Sequence of chain 1.C:
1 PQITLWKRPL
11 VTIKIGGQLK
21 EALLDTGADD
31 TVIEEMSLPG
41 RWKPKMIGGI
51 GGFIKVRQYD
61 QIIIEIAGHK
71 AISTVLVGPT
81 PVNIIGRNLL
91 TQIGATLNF

Binding-site contacts:
Ligand atom C1 contacts residue GLY48 of chain 1.C at 3.7 Å.
Ligand atom C29 contacts residue ALA28 of chain 1.D at 3.6 Å (hydrophobic).
Ligand atom C32 contacts residue PRO81 of chain 1.D at 3.3 Å (hydrophobic).
Ligand atom C6 contacts residue ILE50 of chain 1.D at 3.5 Å (hydrophobic).
Ligand atom C36 contacts residue GLY48 of chain 1.C at 3.1 Å.
Ligand atom C36 contacts residue PRO81 of chain 1.D at 3.5 Å (hydrophobic).
Ligand atom C10 contacts residue GLY27 of chain 1.C at 3.5 Å.
Ligand atom O1 contacts residue GLY49 of chain 1.C at 3.7 Å.
Ligand atom C16 contacts residue LEU23 of chain 1.C at 3.5 Å (hydrophobic).
Ligand atom C18 contacts residue ARG8 of chain 1.C at 3.5 Å.
Ligand atom C9 contacts residue ILE84 of chain 1.D at 3.6 Å (hydrophobic).
Ligand atom C31 contacts residue PRO81 of chain 1.D at 3.5 Å (hydrophobic).
Ligand atom C36 contacts residue GLY49 of chain 1.C at 3.1 Å.
Ligand atom C11 contacts residue ASP25 of chain 1.C at 3.4 Å.
Ligand atom O3 contacts residue GLY49 of chain 1.D at 3.4 Å.
Ligand atom C15 contacts residue VAL82 of chain 1.C at 3.7 Å (hydrophobic).
Ligand atom C7 contacts residue ILE50 of chain 1.D at 3.5 Å (hydrophobic).
Ligand atom O2 contacts residue GLY27 of chain 1.D at 3.6 Å.
Ligand atom C26 contacts residue ASP30 of chain 1.D at 3.6 Å.
Ligand atom N4 contacts residue GLY27 of chain 1.D at 3.2 Å (h-bond).
Ligand atom C13 contacts residue GLY27 of chain 1.D at 3.6 Å.
Ligand atom C27 contacts residue ASP30 of chain 1.D at 3.4 Å.
Ligand atom C17 contacts residue ARG8 of chain 1.C at 3.7 Å.
Ligand atom C22 contacts residue GLY48 of chain 1.D at 3.1 Å.
Ligand atom C10 contacts residue ASP25 of chain 1.D at 3.3 Å.
Ligand atom C16 contacts residue GLY27 of chain 1.D at 3.4 Å.
Ligand atom O2 contacts residue ASP25 of chain 1.C at 2.6 Å (salt-bridge).
Ligand atom C14 contacts residue ILE84 of chain 1.C at 3.7 Å (hydrophobic).
Ligand atom C35 contacts residue GLY48 of chain 1.C at 3.2 Å.
Ligand atom C12 contacts residue ASP25 of chain 1.C at 3.2 Å.
Ligand atom C24 contacts residue GLY48 of chain 1.D at 3.1 Å.
Ligand atom C28 contacts residue ALA28 of chain 1.D at 3.6 Å (hydrophobic).
Ligand atom C8 contacts residue ASP25 of chain 1.D at 3.5 Å.
Ligand atom O2 contacts residue ASP25 of chain 1.D at 2.9 Å (salt-bridge).
Ligand atom O4 contacts residue ASP29 of chain 1.D at 3.1 Å (salt-bridge).
Ligand atom O4 contacts residue GLY27 of chain 1.D at 3.3 Å (h-bond).
Ligand atom C1 contacts residue GLY49 of chain 1.C at 3.7 Å.
Ligand atom C13 contacts residue ASP25 of chain 1.C at 3.7 Å.
Ligand atom C23 contacts residue GLY48 of chain 1.D at 3.2 Å.
Ligand atom C11 contacts residue ASP25 of chain 1.D at 3.3 Å.

This protein binds this small molecule.
Small molecule (SMILES): CC(C)(C)NC(=O)[C@@H]1CN(Cc2cccnc2)CCN1C[C@@H](O)C[C@@H](Cc1ccccc1)C(=O)N[C@H]1c2ccccc2C[C@H]1O

Sequence of chain 1.D:
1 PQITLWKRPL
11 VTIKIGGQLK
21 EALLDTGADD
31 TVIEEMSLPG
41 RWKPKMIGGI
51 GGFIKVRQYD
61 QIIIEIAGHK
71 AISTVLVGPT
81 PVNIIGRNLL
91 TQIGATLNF